Sequence of chain 1.A:
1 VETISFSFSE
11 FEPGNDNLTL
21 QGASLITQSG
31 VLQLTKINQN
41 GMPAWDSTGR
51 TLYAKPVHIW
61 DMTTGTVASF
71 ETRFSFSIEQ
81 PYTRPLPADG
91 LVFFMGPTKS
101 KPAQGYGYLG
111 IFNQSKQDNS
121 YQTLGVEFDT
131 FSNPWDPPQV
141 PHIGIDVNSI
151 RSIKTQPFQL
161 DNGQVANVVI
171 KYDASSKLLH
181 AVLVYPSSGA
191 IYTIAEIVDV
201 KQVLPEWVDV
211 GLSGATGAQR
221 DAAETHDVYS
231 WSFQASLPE

The protein below binds the small molecule below.
Small molecule (SMILES): OC[C@H]1O[C@@H](O[C@H]2[C@H](O)[C@@H](O)[C@H](O)O[C@@H]2CO)[C@H](O)[C@@H](O)[C@H]1O

Binding-site contacts:
Ligand atom O3 contacts residue GLY107 of chain 1.A at 2.9 Å (h-bond).
Ligand atom C5 contacts residue ALA218 of chain 1.A at 4.2 Å (hydrophobic).
Ligand atom O4 contacts residue ALA218 of chain 1.A at 2.9 Å (h-bond).
Ligand atom C4 contacts residue PHE131 of chain 1.A at 3.8 Å (hydrophobic).
Ligand atom O4 contacts residue ASP89 of chain 1.A at 2.8 Å (salt-bridge).
Ligand atom C3 contacts residue ALA218 of chain 1.A at 3.8 Å (hydrophobic).
Ligand atom O6 contacts residue ALA222 of chain 1.A at 3.8 Å.
Ligand atom C2 contacts residue ALA218 of chain 1.A at 3.9 Å (hydrophobic).
Ligand atom O2 contacts residue GLN219 of chain 1.A at 3.8 Å.
Ligand atom C3 contacts residue ASN133 of chain 1.A at 3.4 Å.
Ligand atom C2 contacts residue GLN219 of chain 1.A at 4.2 Å.
Ligand atom C6 contacts residue GLY217 of chain 1.A at 4.2 Å.
Ligand atom C4 contacts residue ALA218 of chain 1.A at 4.1 Å (hydrophobic).
Ligand atom O6 contacts residue GLN219 of chain 1.A at 3.2 Å (h-bond).
Ligand atom C4 contacts residue ALA218 of chain 1.A at 4.3 Å (hydrophobic).
Ligand atom O4 contacts residue ALA218 of chain 1.A at 3.5 Å.
Ligand atom C5 contacts residue PHE131 of chain 1.A at 3.7 Å (hydrophobic).
Ligand atom O4 contacts residue TYR106 of chain 1.A at 3.9 Å.
Ligand atom O3 contacts residue ALA218 of chain 1.A at 3.8 Å.
Ligand atom O4 contacts residue ALA88 of chain 1.A at 4.1 Å.
Ligand atom O3 contacts residue GLN219 of chain 1.A at 3.1 Å (h-bond).
Ligand atom O3 contacts residue ASP89 of chain 1.A at 2.8 Å (salt-bridge).
Ligand atom C6 contacts residue PHE131 of chain 1.A at 4.2 Å (hydrophobic).
Ligand atom C6 contacts residue GLN219 of chain 1.A at 4.3 Å.
Ligand atom C1 contacts residue ALA218 of chain 1.A at 3.9 Å (hydrophobic).
Ligand atom O3 contacts residue ASN133 of chain 1.A at 3.0 Å (h-bond).
Ligand atom C2 contacts residue ASN133 of chain 1.A at 4.2 Å.
Ligand atom C3 contacts residue ASP89 of chain 1.A at 3.5 Å.
Ligand atom C4 contacts residue ALA88 of chain 1.A at 4.1 Å (hydrophobic).
Ligand atom O3 contacts residue TYR106 of chain 1.A at 3.6 Å.
Ligand atom O3 contacts residue PHE131 of chain 1.A at 4.2 Å.
Ligand atom O2 contacts residue ASN133 of chain 1.A at 3.7 Å.
Ligand atom C3 contacts residue GLY107 of chain 1.A at 4.3 Å.
Ligand atom O4 contacts residue GLY217 of chain 1.A at 3.1 Å.
Ligand atom C6 contacts residue ALA222 of chain 1.A at 3.7 Å (hydrophobic).
Ligand atom C4 contacts residue ASP89 of chain 1.A at 3.4 Å.
Ligand atom O5 contacts residue ALA218 of chain 1.A at 3.5 Å.
Ligand atom C6 contacts residue ALA88 of chain 1.A at 4.1 Å (hydrophobic).
Ligand atom C3 contacts residue PHE131 of chain 1.A at 3.7 Å (hydrophobic).
Ligand atom C6 contacts residue ALA218 of chain 1.A at 3.9 Å (hydrophobic).